Binding-site contacts:
Ligand atom N2 contacts residue ASN234 of chain 1.A at 3.3 Å (h-bond).
Ligand atom C3 contacts residue ASN234 of chain 1.A at 4.2 Å.
Ligand atom O6 contacts residue THR236 of chain 1.A at 3.6 Å.
Ligand atom C5 contacts residue ASN234 of chain 1.A at 3.7 Å.
Ligand atom C1 contacts residue ASN234 of chain 1.A at 1.8 Å.
Ligand atom C6 contacts residue THR108 of chain 1.A at 4.0 Å.
Ligand atom O6 contacts residue THR108 of chain 1.A at 3.5 Å.
Ligand atom C2 contacts residue ASN234 of chain 1.A at 3.0 Å.
Ligand atom C4 contacts residue ASN234 of chain 1.A at 4.5 Å.
Ligand atom O5 contacts residue ASN234 of chain 1.A at 2.7 Å (h-bond).

Sequence of chain 1.A:
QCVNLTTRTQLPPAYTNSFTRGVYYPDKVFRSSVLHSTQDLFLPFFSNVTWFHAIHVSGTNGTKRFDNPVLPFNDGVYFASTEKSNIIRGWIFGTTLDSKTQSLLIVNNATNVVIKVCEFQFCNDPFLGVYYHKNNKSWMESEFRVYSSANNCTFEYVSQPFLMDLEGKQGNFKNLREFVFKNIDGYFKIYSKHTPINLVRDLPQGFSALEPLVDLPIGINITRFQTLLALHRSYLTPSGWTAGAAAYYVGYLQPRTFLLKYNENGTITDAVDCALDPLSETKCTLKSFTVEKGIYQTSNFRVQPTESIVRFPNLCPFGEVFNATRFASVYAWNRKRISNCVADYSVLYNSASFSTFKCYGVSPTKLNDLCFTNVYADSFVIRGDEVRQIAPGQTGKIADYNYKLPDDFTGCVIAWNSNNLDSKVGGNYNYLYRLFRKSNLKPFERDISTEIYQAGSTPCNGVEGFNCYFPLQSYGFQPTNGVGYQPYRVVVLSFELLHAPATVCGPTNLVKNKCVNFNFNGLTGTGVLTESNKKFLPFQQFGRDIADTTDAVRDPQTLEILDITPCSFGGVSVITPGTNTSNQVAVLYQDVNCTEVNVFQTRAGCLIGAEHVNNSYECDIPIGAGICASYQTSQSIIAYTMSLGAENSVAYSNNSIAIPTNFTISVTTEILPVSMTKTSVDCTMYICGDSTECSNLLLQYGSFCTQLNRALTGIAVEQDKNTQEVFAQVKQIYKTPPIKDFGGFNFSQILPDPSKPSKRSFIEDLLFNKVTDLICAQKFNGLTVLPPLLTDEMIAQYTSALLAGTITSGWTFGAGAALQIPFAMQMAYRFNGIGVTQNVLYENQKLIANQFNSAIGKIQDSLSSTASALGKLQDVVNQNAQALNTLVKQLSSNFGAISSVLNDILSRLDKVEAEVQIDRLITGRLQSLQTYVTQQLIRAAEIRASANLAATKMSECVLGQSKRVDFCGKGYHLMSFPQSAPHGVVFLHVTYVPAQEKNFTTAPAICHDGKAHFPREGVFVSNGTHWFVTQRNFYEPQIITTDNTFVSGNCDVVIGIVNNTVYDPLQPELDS

A small-molecule ligand and the protein it binds are described below.
Small molecule (SMILES): CC(=O)N[C@H]1[C@H](O[C@H]2[C@H](O)[C@@H](NC(C)=O)CO[C@@H]2CO)O[C@H](CO)[C@@H](O)[C@@H]1O